Binding-site contacts:
Ligand atom O5' contacts residue ASP202 of chain 1.W at 4.4 Å.
Ligand atom C5' contacts residue ASP202 of chain 1.W at 4.0 Å.
Ligand atom C6 contacts residue ARG92 of chain 1.W at 4.0 Å.
Ligand atom C1' contacts residue ARG92 of chain 1.W at 4.4 Å.
Ligand atom C5 contacts residue ARG92 of chain 1.W at 4.3 Å.
Ligand atom C4 contacts residue ARG92 of chain 1.W at 4.4 Å.
Ligand atom C2' contacts residue PRO204 of chain 1.W at 4.3 Å (hydrophobic).
Ligand atom C1' contacts residue VAL203 of chain 1.W at 4.1 Å (hydrophobic).
Ligand atom O4' contacts residue ARG92 of chain 1.W at 4.2 Å.
Ligand atom C6 contacts residue PHE205 of chain 1.W at 4.4 Å (hydrophobic).
Ligand atom C2' contacts residue DA1 of chain 1.BD at 3.3 Å.
Ligand atom C3' contacts residue DA1 of chain 1.BD at 2.6 Å.
Ligand atom O3' contacts residue DA1 of chain 1.BD at 1.6 Å.
Ligand atom C5 contacts residue PHE205 of chain 1.W at 4.2 Å (hydrophobic).
Ligand atom C5' contacts residue PRO204 of chain 1.W at 4.3 Å (hydrophobic).
Ligand atom C4' contacts residue DA1 of chain 1.BD at 3.9 Å.
Ligand atom C2 contacts residue ARG92 of chain 1.W at 4.3 Å.
Ligand atom O4' contacts residue VAL203 of chain 1.W at 3.6 Å.
Ligand atom C4' contacts residue VAL203 of chain 1.W at 4.2 Å (hydrophobic).
Ligand atom N1 contacts residue ARG92 of chain 1.W at 4.0 Å.
Ligand atom C1' contacts residue PRO204 of chain 1.W at 3.7 Å (hydrophobic).
Ligand atom O4' contacts residue PRO204 of chain 1.W at 3.6 Å (h-bond).
Ligand atom C4' contacts residue PRO204 of chain 1.W at 3.6 Å (hydrophobic).

This protein binds this small molecule.
Small molecule (SMILES): Nc1ccn([C@H]2C[C@H](O)[C@@H](COP(=O)(O)O)O2)c(=O)n1

Sequence of chain 1.W:
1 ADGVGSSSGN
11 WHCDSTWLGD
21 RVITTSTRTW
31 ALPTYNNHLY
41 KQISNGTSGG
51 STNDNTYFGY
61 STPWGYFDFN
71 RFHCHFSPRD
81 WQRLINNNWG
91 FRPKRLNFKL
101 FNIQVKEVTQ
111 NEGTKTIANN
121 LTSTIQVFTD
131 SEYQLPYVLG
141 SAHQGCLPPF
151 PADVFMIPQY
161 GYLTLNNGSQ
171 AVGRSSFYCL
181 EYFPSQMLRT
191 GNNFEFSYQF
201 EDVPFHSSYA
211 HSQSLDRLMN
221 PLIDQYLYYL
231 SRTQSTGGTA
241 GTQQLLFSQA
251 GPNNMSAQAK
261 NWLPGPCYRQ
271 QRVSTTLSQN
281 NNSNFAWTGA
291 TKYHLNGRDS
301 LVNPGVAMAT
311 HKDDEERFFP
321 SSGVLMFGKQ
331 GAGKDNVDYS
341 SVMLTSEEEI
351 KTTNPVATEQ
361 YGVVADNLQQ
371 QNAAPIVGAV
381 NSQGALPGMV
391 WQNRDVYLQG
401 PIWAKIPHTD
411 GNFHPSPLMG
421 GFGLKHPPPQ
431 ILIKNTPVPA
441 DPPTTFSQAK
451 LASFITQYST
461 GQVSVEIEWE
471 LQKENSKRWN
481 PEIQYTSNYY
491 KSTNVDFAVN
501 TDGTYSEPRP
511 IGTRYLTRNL